A protein and the small-molecule ligand that binds it are described below.
Small molecule (SMILES): Nc1nc2c(ncn2[C@@H]2O[C@H](CO[P](=O)(O)O[P](=O)(O)NP(=O)(O)O)[C@@H](O)[C@H]2O)c(=O)[nH]1

Binding-site contacts:
Ligand atom O1A contacts residue THR17 of chain 1.A at 2.7 Å (h-bond).
Ligand atom N3 contacts residue ARG221 of chain 1.A at 3.3 Å.
Ligand atom O5' contacts residue GLY14 of chain 1.A at 3.6 Å.
Ligand atom PB contacts residue LYS15 of chain 1.A at 3.6 Å.
Ligand atom O3G contacts residue SER11 of chain 1.A at 2.7 Å (h-bond).
Ligand atom O2G contacts residue THR43 of chain 1.A at 2.9 Å (h-bond).
Ligand atom C2 contacts residue ASP151 of chain 1.A at 3.6 Å.
Ligand atom N2 contacts residue ASP151 of chain 1.A at 2.8 Å (salt-bridge).
Ligand atom O3A contacts residue GLY14 of chain 1.A at 3.1 Å (h-bond).
Ligand atom O2B contacts residue GLY14 of chain 1.A at 3.1 Å (h-bond).
Ligand atom O3G contacts residue LYS42 of chain 1.A at 2.6 Å (salt-bridge).
Ligand atom PG contacts residue LYS42 of chain 1.A at 3.6 Å.
Ligand atom PG contacts residue MG1 of chain 1.C at 3.1 Å.
Ligand atom O6 contacts residue VAL205 of chain 1.A at 3.3 Å.
Ligand atom N3B contacts residue GLY12 of chain 1.A at 3.1 Å (h-bond).
Ligand atom O1G contacts residue SER11 of chain 1.A at 3.5 Å.
Ligand atom O2B contacts residue GLY12 of chain 1.A at 3.6 Å (h-bond).
Ligand atom O1G contacts residue GLY69 of chain 1.A at 2.9 Å (h-bond).
Ligand atom N1 contacts residue LYS149 of chain 1.A at 3.6 Å.
Ligand atom O1A contacts residue GLY14 of chain 1.A at 3.2 Å.
Ligand atom O2G contacts residue MG1 of chain 1.C at 2.0 Å.
Ligand atom C8 contacts residue THR17 of chain 1.A at 3.5 Å.
Ligand atom N3 contacts residue LYS149 of chain 1.A at 3.5 Å.
Ligand atom PB contacts residue MG1 of chain 1.C at 3.2 Å.
Ligand atom O2B contacts residue LEU13 of chain 1.A at 3.2 Å (h-bond).
Ligand atom O4' contacts residue LYS149 of chain 1.A at 3.2 Å (salt-bridge).
Ligand atom C4 contacts residue LYS149 of chain 1.A at 3.6 Å.
Ligand atom O1G contacts residue LYS15 of chain 1.A at 2.6 Å (salt-bridge).
Ligand atom O6 contacts residue GLY206 of chain 1.A at 2.9 Å (h-bond).
Ligand atom O1A contacts residue SER16 of chain 1.A at 3.5 Å (h-bond).
Ligand atom C4 contacts residue ARG221 of chain 1.A at 3.5 Å.
Ligand atom N1 contacts residue ASP151 of chain 1.A at 2.8 Å (salt-bridge).
Ligand atom O2B contacts residue LYS15 of chain 1.A at 2.8 Å (salt-bridge).
Ligand atom N1 contacts residue ARG221 of chain 1.A at 3.6 Å (salt-bridge).
Ligand atom N7 contacts residue GLY206 of chain 1.A at 3.6 Å (h-bond).
Ligand atom O1B contacts residue MG1 of chain 1.C at 2.0 Å.
Ligand atom N3B contacts residue MG1 of chain 1.C at 3.3 Å.
Ligand atom N2 contacts residue ARG221 of chain 1.A at 3.5 Å (salt-bridge).
Ligand atom O1B contacts residue SER16 of chain 1.A at 3.0 Å (h-bond).
Ligand atom C2 contacts residue ARG221 of chain 1.A at 3.3 Å.

Sequence of chain 1.A:
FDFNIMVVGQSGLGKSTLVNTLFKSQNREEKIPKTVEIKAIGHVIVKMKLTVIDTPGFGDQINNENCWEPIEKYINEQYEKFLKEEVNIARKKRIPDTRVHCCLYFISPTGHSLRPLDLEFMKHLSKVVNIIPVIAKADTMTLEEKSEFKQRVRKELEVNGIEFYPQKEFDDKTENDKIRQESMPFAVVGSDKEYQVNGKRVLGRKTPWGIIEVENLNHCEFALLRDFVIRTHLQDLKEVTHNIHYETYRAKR